Binding-site contacts:
Ligand atom C2 contacts residue DG6 of chain 1.B at 3.5 Å.
Ligand atom C2 contacts residue DT5 of chain 1.B at 2.8 Å.
Ligand atom N3 contacts residue DG6 of chain 1.B at 2.7 Å (h-bond).
Ligand atom C4 contacts residue DA4 of chain 1.B at 3.2 Å.
Ligand atom O4 contacts residue DA2 of chain 1.B at 3.1 Å (h-bond).
Ligand atom O4 contacts residue DA4 of chain 1.B at 2.9 Å (h-bond).
Ligand atom O4 contacts residue DG3 of chain 1.B at 3.2 Å (h-bond).
Ligand atom O2 contacts residue DG3 of chain 1.B at 3.2 Å (h-bond).
Ligand atom C2 contacts residue DG6 of chain 1.B at 3.4 Å.
Ligand atom O2 contacts residue DA4 of chain 1.B at 3.1 Å.
Ligand atom C6 contacts residue DT5 of chain 1.B at 3.1 Å.
Ligand atom N1 contacts residue DT5 of chain 1.B at 2.3 Å (h-bond).
Ligand atom N4 contacts residue DT5 of chain 1.B at 3.3 Å (h-bond).
Ligand atom OP1 contacts residue GLU232 of chain 1.C at 3.0 Å (salt-bridge).
Ligand atom O2 contacts residue DG3 of chain 1.B at 2.4 Å (h-bond).
Ligand atom N3 contacts residue DG3 of chain 1.B at 2.7 Å (h-bond).
Ligand atom N2 contacts residue DC1 of chain 1.B at 2.5 Å (h-bond).
Ligand atom C4 contacts residue DG3 of chain 1.B at 3.4 Å.
Ligand atom OP2 contacts residue THR233 of chain 1.C at 3.4 Å (h-bond).
Ligand atom N6 contacts residue DA4 of chain 1.B at 2.9 Å (h-bond).
Ligand atom O2 contacts residue DG6 of chain 1.B at 2.5 Å (h-bond).
Ligand atom N4 contacts residue DG6 of chain 1.B at 3.0 Å (h-bond).
Ligand atom OP1 contacts residue LYS230 of chain 1.C at 3.1 Å (salt-bridge).
Ligand atom OP1 contacts residue THR233 of chain 1.C at 2.9 Å (h-bond).
Ligand atom C2 contacts residue DC1 of chain 1.B at 3.4 Å.
Ligand atom N1 contacts residue DC1 of chain 1.B at 2.8 Å (h-bond).
Ligand atom O6 contacts residue DC1 of chain 1.B at 3.1 Å (h-bond).
Ligand atom N3 contacts residue DA4 of chain 1.B at 2.5 Å (h-bond).
Ligand atom OP1 contacts residue GLY231 of chain 1.C at 3.1 Å.
Ligand atom C2 contacts residue DG3 of chain 1.B at 3.3 Å.
Ligand atom N3 contacts residue DA2 of chain 1.B at 2.8 Å (h-bond).
Ligand atom N6 contacts residue DT5 of chain 1.B at 2.6 Å (h-bond).
Ligand atom N2 contacts residue DA2 of chain 1.B at 3.1 Å.
Ligand atom P contacts residue THR233 of chain 1.C at 3.4 Å.
Ligand atom N3 contacts residue DG6 of chain 1.B at 3.5 Å (h-bond).
Ligand atom O5' contacts residue GLY231 of chain 1.C at 3.4 Å.
Ligand atom O4 contacts residue DC1 of chain 1.B at 3.2 Å (h-bond).
Ligand atom OP1 contacts residue LYS234 of chain 1.C at 2.8 Å (salt-bridge).
Ligand atom N4 contacts residue DG3 of chain 1.B at 2.8 Å (h-bond).
Ligand atom C2 contacts residue DA4 of chain 1.B at 3.4 Å.

Sequence of chain 1.C:
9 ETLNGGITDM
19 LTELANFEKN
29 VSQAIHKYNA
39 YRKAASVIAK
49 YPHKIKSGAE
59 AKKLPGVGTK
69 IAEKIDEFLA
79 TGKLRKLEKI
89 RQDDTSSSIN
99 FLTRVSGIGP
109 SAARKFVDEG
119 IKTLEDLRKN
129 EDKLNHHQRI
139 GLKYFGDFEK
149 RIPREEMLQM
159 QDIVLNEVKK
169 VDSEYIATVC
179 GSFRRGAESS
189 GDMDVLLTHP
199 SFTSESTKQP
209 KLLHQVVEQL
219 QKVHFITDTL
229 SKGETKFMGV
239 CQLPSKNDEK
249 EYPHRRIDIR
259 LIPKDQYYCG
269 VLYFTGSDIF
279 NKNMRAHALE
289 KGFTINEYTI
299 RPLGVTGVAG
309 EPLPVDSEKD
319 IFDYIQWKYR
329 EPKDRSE

This protein binds this small molecule.
Small molecule (SMILES): Cc1cn([C@H]2C[C@H](O[P](=O)(O)OC[C@H]3O[C@@H](n4cnc5c(=O)nc(N)[nH]c54)C[C@@H]3OP(=O)(O)O)[C@@H](CO[P](=O)(O)O[C@H]3C[C@H](n4ccc(N)nc4=O)O[C@@H]3CO[P](=O)(O)O[C@H]3C[C@H](n4cc(C)c(=O)[nH]c4=O)O[C@@H]3CO[P](=O)(O)O[C@H]3C[C@H](n4cnc5c(N)ncnc54)O[C@@H]3CO[P](=O)(O)O[C@H]3C[C@H](n4ccc(N)nc4=O)O[C@@H]3CO)O2)c(=O)[nH]c1=O